This protein binds this small molecule.
Small molecule (SMILES): CCCCC(=O)OC[C@@H](COP(=O)(O)OCCN)OC(C)=O

Sequence of chain 1.E:
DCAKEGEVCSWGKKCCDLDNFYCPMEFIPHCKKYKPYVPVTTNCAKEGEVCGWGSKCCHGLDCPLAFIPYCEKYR

Sequence of chain 1.D:
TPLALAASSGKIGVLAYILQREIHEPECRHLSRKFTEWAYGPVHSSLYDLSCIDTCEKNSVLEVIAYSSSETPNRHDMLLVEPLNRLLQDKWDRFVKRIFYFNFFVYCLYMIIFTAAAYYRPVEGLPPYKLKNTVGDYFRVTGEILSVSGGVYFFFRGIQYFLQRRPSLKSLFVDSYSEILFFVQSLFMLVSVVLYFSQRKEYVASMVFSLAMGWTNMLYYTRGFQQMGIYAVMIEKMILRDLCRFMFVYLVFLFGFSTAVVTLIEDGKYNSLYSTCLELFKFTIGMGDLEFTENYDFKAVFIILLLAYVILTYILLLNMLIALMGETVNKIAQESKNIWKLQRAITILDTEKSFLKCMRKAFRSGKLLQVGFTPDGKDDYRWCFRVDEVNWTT

Binding-site contacts:
Ligand atom C09 contacts residue ARG429 of chain 1.D at 3.4 Å.
Ligand atom O08 contacts residue ARG429 of chain 1.D at 4.0 Å.
Ligand atom P05 contacts residue ARG429 of chain 1.D at 4.3 Å.
Ligand atom C10 contacts residue VAL50 of chain 1.E at 4.3 Å (hydrophobic).
Ligand atom C11 contacts residue 6OE1 of chain 1.T at 4.4 Å.
Ligand atom C13 contacts residue 6OE1 of chain 1.T at 4.2 Å.
Ligand atom O18 contacts residue TRP53 of chain 1.E at 3.6 Å.
Ligand atom O22 contacts residue VAL50 of chain 1.E at 3.5 Å.
Ligand atom C15 contacts residue 6OE1 of chain 1.T at 4.3 Å.
Ligand atom O18 contacts residue 6OE1 of chain 1.T at 3.4 Å.
Ligand atom O06 contacts residue VAL50 of chain 1.E at 4.3 Å.
Ligand atom C02 contacts residue VAL50 of chain 1.E at 4.5 Å (hydrophobic).
Ligand atom N01 contacts residue GLU49 of chain 1.E at 3.8 Å.
Ligand atom C13 contacts residue TRP53 of chain 1.E at 4.2 Å (hydrophobic).
Ligand atom C09 contacts residue 6OE1 of chain 1.T at 4.3 Å.
Ligand atom C21 contacts residue TYR70 of chain 1.E at 4.5 Å (hydrophobic).
Ligand atom C16 contacts residue PHE67 of chain 1.E at 4.1 Å (hydrophobic).
Ligand atom C15 contacts residue TRP53 of chain 1.E at 4.0 Å (hydrophobic).
Ligand atom C03 contacts residue VAL50 of chain 1.E at 4.0 Å (hydrophobic).
Ligand atom C16 contacts residue TRP53 of chain 1.E at 3.8 Å (hydrophobic).
Ligand atom O07 contacts residue ARG429 of chain 1.D at 3.9 Å.
Ligand atom C14 contacts residue ILE68 of chain 1.E at 4.2 Å (hydrophobic).
Ligand atom C17 contacts residue TRP53 of chain 1.E at 4.5 Å (hydrophobic).
Ligand atom N01 contacts residue VAL50 of chain 1.E at 3.1 Å (h-bond).
Ligand atom O07 contacts residue 6OE1 of chain 1.T at 4.2 Å.
Ligand atom C14 contacts residue TRP53 of chain 1.E at 4.3 Å (hydrophobic).
Ligand atom C20 contacts residue VAL50 of chain 1.E at 4.3 Å (hydrophobic).
Ligand atom O06 contacts residue ARG429 of chain 1.D at 4.4 Å.